This small molecule binds to this protein.
Small molecule (SMILES): CC(C)[C@H](C)[C@@H](O)[C@H](O)[C@@H](C)[C@H]1CC[C@H]2[C@@H]3COC(=O)[C@H]4C[C@H](O)[C@H](O)C[C@]4(C)[C@H]3CC[C@]12C

Binding-site contacts:
Ligand atom C01 contacts residue VAL643 of chain 1.B at 4.2 Å (hydrophobic).
Ligand atom C19 contacts residue VAL643 of chain 1.B at 4.0 Å (hydrophobic).
Ligand atom C03 contacts residue SER690 of chain 1.B at 4.0 Å.
Ligand atom C18 contacts residue TRP527 of chain 1.B at 3.8 Å (hydrophobic).
Ligand atom O03 contacts residue ARG564 of chain 1.B at 4.2 Å.
Ligand atom C07 contacts residue PHE562 of chain 1.B at 4.0 Å (hydrophobic).
Ligand atom C12 contacts residue GLN642 of chain 1.B at 3.8 Å.
Ligand atom O02 contacts residue GLN642 of chain 1.B at 4.2 Å.
Ligand atom C02 contacts residue GLY666 of chain 1.B at 4.1 Å.
Ligand atom C15 contacts residue PHE562 of chain 1.B at 3.9 Å (hydrophobic).
Ligand atom C04 contacts residue ARG564 of chain 1.B at 3.4 Å.
Ligand atom O23 contacts residue PHE560 of chain 1.B at 4.0 Å.
Ligand atom O23 contacts residue MET606 of chain 1.B at 4.2 Å.
Ligand atom C07 contacts residue TYR603 of chain 1.B at 3.7 Å (hydrophobic).
Ligand atom O02 contacts residue GLY666 of chain 1.B at 3.6 Å.
Ligand atom C27 contacts residue MET608 of chain 1.B at 3.8 Å (hydrophobic).
Ligand atom C27 contacts residue ILE526 of chain 1.B at 4.0 Å (hydrophobic).
Ligand atom C15 contacts residue TYR603 of chain 1.B at 4.1 Å (hydrophobic).
Ligand atom C03 contacts residue ARG564 of chain 1.B at 4.2 Å.
Ligand atom C23 contacts residue MET608 of chain 1.B at 3.7 Å (hydrophobic).
Ligand atom C06 contacts residue ARG564 of chain 1.B at 3.3 Å.
Ligand atom C26 contacts residue ILE526 of chain 1.B at 4.2 Å (hydrophobic).
Ligand atom O06 contacts residue ARG564 of chain 1.B at 3.6 Å (salt-bridge).
Ligand atom C28 contacts residue PHE560 of chain 1.B at 3.7 Å (hydrophobic).
Ligand atom C03 contacts residue VAL667 of chain 1.B at 4.2 Å (hydrophobic).
Ligand atom C26 contacts residue TRP527 of chain 1.B at 3.6 Å (hydrophobic).
Ligand atom O07 contacts residue TYR603 of chain 1.B at 3.9 Å.
Ligand atom C02 contacts residue VAL667 of chain 1.B at 3.8 Å (hydrophobic).
Ligand atom O23 contacts residue THR607 of chain 1.B at 3.3 Å.
Ligand atom O06 contacts residue PHE562 of chain 1.B at 4.0 Å.
Ligand atom C26 contacts residue ILE503 of chain 1.B at 4.0 Å (hydrophobic).
Ligand atom C11 contacts residue GLN642 of chain 1.B at 3.6 Å.
Ligand atom C22 contacts residue PHE560 of chain 1.B at 4.1 Å (hydrophobic).
Ligand atom O07 contacts residue ARG564 of chain 1.B at 4.0 Å.
Ligand atom C28 contacts residue THR607 of chain 1.B at 3.7 Å.
Ligand atom O23 contacts residue MET608 of chain 1.B at 3.0 Å (h-bond).
Ligand atom C05 contacts residue ARG564 of chain 1.B at 3.8 Å.
Ligand atom O07 contacts residue PHE562 of chain 1.B at 3.3 Å.
Ligand atom C28 contacts residue LEU577 of chain 1.B at 3.9 Å (hydrophobic).
Ligand atom C16 contacts residue PHE560 of chain 1.B at 4.2 Å (hydrophobic).

Sequence of chain 1.B:
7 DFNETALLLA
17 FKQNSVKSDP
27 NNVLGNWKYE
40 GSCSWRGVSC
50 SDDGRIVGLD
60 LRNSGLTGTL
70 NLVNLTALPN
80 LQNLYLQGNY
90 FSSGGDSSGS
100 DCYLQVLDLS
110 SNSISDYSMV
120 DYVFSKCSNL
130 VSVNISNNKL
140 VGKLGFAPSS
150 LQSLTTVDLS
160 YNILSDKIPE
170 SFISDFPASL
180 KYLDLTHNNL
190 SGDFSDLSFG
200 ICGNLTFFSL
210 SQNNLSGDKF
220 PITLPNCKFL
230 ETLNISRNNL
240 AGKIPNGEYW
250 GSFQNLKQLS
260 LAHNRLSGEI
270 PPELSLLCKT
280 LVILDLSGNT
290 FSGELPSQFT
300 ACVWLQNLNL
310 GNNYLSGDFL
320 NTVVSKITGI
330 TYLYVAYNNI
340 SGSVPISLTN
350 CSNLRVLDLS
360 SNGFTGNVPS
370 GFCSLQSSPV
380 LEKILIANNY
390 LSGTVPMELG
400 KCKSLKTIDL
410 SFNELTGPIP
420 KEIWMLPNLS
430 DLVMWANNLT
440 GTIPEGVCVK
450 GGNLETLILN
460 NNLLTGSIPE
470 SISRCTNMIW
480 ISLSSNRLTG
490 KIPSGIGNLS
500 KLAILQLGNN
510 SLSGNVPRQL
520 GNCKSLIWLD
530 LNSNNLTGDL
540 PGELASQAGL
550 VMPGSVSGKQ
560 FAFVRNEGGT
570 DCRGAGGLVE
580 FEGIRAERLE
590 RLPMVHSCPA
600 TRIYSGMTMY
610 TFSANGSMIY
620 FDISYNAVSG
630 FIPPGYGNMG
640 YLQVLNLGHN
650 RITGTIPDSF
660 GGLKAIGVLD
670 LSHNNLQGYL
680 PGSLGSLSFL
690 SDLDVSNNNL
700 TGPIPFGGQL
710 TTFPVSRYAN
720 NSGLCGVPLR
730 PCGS